Sequence of chain 1.A:
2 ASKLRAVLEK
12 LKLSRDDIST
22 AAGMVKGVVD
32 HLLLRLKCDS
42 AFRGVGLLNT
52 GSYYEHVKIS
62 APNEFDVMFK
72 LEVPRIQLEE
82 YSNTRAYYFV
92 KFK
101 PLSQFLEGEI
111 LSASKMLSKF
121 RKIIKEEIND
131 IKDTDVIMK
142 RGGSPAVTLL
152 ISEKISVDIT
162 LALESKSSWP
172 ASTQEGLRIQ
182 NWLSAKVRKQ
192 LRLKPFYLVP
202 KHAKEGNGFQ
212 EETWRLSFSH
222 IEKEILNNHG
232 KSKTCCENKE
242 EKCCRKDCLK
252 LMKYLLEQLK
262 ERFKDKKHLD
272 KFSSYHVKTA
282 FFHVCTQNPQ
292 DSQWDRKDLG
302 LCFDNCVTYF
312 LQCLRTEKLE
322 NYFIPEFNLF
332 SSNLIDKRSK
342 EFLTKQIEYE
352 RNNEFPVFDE

This protein binds this small molecule.
Small molecule (SMILES): Nc1nc(=O)c2ncn([C@@H]3O[C@@H]4COP(=O)(O)O[C@H]5[C@@H](O)[C@H](n6cnc7c(N)ncnc76)O[C@@H]5COP(=O)(O)O[C@@H]3[C@@H]4O)c2[nH]1

Binding-site contacts:
Ligand atom C38 contacts residue PRO146 of chain 1.A at 3.7 Å (hydrophobic).
Ligand atom O29 contacts residue LYS202 of chain 1.A at 3.2 Å.
Ligand atom C4 contacts residue TYR276 of chain 1.A at 3.5 Å (hydrophobic).
Ligand atom N35 contacts residue PRO146 of chain 1.A at 3.7 Å.
Ligand atom O44 contacts residue SER274 of chain 1.A at 3.7 Å.
Ligand atom O19 contacts residue SER274 of chain 1.A at 2.7 Å (h-bond).
Ligand atom C8 contacts residue TYR276 of chain 1.A at 3.6 Å (hydrophobic).
Ligand atom N3 contacts residue ARG216 of chain 1.A at 3.5 Å (salt-bridge).
Ligand atom C36 contacts residue PRO146 of chain 1.A at 3.6 Å (hydrophobic).
Ligand atom O4' contacts residue TYR276 of chain 1.A at 3.5 Å.
Ligand atom O30 contacts residue LYS202 of chain 1.A at 3.3 Å (salt-bridge).
Ligand atom N1 contacts residue ARG216 of chain 1.A at 3.2 Å (salt-bridge).
Ligand atom N41 contacts residue ASP67 of chain 1.A at 3.0 Å (salt-bridge).
Ligand atom O17 contacts residue SER274 of chain 1.A at 3.9 Å.
Ligand atom N1 contacts residue TYR276 of chain 1.A at 3.7 Å.
Ligand atom N3 contacts residue TYR276 of chain 1.A at 3.4 Å.
Ligand atom C1' contacts residue TYR276 of chain 1.A at 3.5 Å (hydrophobic).
Ligand atom C5 contacts residue TYR276 of chain 1.A at 3.7 Å (hydrophobic).
Ligand atom O43 contacts residue ARG216 of chain 1.A at 2.9 Å (salt-bridge).
Ligand atom C37 contacts residue PRO146 of chain 1.A at 3.6 Å (hydrophobic).
Ligand atom N33 contacts residue PRO146 of chain 1.A at 3.7 Å.
Ligand atom C2 contacts residue ARG216 of chain 1.A at 3.2 Å.
Ligand atom P18 contacts residue SER274 of chain 1.A at 3.7 Å.
Ligand atom C2 contacts residue TYR276 of chain 1.A at 3.4 Å (hydrophobic).
Ligand atom N9 contacts residue TYR276 of chain 1.A at 3.4 Å.
Ligand atom O30 contacts residue LEU335 of chain 1.A at 3.9 Å.
Ligand atom C6 contacts residue ARG216 of chain 1.A at 3.5 Å.
Ligand atom N7 contacts residue TYR276 of chain 1.A at 3.8 Å.
Ligand atom N41 contacts residue THR161 of chain 1.A at 3.8 Å.
Ligand atom C32 contacts residue SER145 of chain 1.A at 3.9 Å.
Ligand atom N01 contacts residue SER220 of chain 1.A at 3.2 Å (h-bond).
Ligand atom O31 contacts residue SER145 of chain 1.A at 3.2 Å.
Ligand atom O23 contacts residue ARG142 of chain 1.A at 3.6 Å.
Ligand atom C6 contacts residue TYR276 of chain 1.A at 3.7 Å (hydrophobic).
Ligand atom C4 contacts residue ARG216 of chain 1.A at 3.9 Å.
Ligand atom O44 contacts residue ARG142 of chain 1.A at 3.5 Å (salt-bridge).
Ligand atom C34 contacts residue PRO146 of chain 1.A at 3.8 Å (hydrophobic).
Ligand atom C5 contacts residue ARG216 of chain 1.A at 3.9 Å.
Ligand atom N35 contacts residue ARG216 of chain 1.A at 3.0 Å (salt-bridge).
Ligand atom N41 contacts residue ASP159 of chain 1.A at 3.1 Å (salt-bridge).